Binding-site contacts:
Ligand atom O06 contacts residue ILE79 of chain 2.A at 3.8 Å.
Ligand atom C05 contacts residue ILE79 of chain 2.A at 4.4 Å (hydrophobic).
Ligand atom C27 contacts residue PHE66 of chain 2.A at 3.9 Å (hydrophobic).
Ligand atom O03 contacts residue MET32 of chain 2.A at 4.1 Å.
Ligand atom C27 contacts residue MET67 of chain 2.A at 4.4 Å (hydrophobic).
Ligand atom C08 contacts residue MET32 of chain 2.A at 4.2 Å (hydrophobic).
Ligand atom C07 contacts residue MET32 of chain 2.A at 4.5 Å (hydrophobic).
Ligand atom N04 contacts residue PHE66 of chain 2.A at 4.2 Å.
Ligand atom C05 contacts residue MET32 of chain 2.A at 4.2 Å (hydrophobic).
Ligand atom C35 contacts residue GLY82 of chain 2.A at 4.0 Å.
Ligand atom C35 contacts residue PHE66 of chain 2.A at 4.0 Å (hydrophobic).
Ligand atom C26 contacts residue PHE66 of chain 2.A at 3.7 Å (hydrophobic).
Ligand atom O03 contacts residue PHE66 of chain 2.A at 4.5 Å.
Ligand atom C28 contacts residue PHE66 of chain 2.A at 3.8 Å (hydrophobic).
Ligand atom C34 contacts residue LEU36 of chain 2.A at 4.3 Å (hydrophobic).
Ligand atom C04 contacts residue PHE66 of chain 2.A at 4.4 Å (hydrophobic).
Ligand atom C06 contacts residue MET32 of chain 2.A at 3.5 Å (hydrophobic).
Ligand atom C34 contacts residue PHE66 of chain 2.A at 3.8 Å (hydrophobic).
Ligand atom C35 contacts residue ARG83 of chain 2.A at 4.4 Å.
Ligand atom C33 contacts residue ILE79 of chain 2.A at 3.9 Å (hydrophobic).
Ligand atom C35 contacts residue GLU81 of chain 2.A at 3.7 Å.
Ligand atom C06 contacts residue PHE66 of chain 2.A at 4.1 Å (hydrophobic).
Ligand atom C36 contacts residue ILE79 of chain 2.A at 4.1 Å (hydrophobic).
Ligand atom C36 contacts residue ARG83 of chain 2.A at 4.0 Å.
Ligand atom C35 contacts residue ILE79 of chain 2.A at 4.2 Å (hydrophobic).
Ligand atom O06 contacts residue ARG83 of chain 2.A at 4.1 Å.
Ligand atom C04 contacts residue MET32 of chain 2.A at 3.6 Å (hydrophobic).
Ligand atom C29 contacts residue PHE66 of chain 2.A at 4.3 Å (hydrophobic).
Ligand atom C36 contacts residue GLU81 of chain 2.A at 4.3 Å.
Ligand atom C37 contacts residue ILE79 of chain 2.A at 4.2 Å (hydrophobic).

The protein below binds the small molecule below.
Small molecule (SMILES): C[C@H](C[C@@H](C[C@H](C[C@@H](C[C@@H](CCN1CCCC1=O)N1CCCC1=O)N1CCCC1=O)N1CCCC1=O)N1CCCC1=O)N1CCCC1=O

Sequence of chain 2.A:
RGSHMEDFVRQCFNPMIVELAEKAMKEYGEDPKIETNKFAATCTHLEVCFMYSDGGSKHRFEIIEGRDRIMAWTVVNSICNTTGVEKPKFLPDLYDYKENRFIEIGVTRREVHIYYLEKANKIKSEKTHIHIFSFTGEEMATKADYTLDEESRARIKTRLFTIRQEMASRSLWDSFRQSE